Sequence of chain 1.D:
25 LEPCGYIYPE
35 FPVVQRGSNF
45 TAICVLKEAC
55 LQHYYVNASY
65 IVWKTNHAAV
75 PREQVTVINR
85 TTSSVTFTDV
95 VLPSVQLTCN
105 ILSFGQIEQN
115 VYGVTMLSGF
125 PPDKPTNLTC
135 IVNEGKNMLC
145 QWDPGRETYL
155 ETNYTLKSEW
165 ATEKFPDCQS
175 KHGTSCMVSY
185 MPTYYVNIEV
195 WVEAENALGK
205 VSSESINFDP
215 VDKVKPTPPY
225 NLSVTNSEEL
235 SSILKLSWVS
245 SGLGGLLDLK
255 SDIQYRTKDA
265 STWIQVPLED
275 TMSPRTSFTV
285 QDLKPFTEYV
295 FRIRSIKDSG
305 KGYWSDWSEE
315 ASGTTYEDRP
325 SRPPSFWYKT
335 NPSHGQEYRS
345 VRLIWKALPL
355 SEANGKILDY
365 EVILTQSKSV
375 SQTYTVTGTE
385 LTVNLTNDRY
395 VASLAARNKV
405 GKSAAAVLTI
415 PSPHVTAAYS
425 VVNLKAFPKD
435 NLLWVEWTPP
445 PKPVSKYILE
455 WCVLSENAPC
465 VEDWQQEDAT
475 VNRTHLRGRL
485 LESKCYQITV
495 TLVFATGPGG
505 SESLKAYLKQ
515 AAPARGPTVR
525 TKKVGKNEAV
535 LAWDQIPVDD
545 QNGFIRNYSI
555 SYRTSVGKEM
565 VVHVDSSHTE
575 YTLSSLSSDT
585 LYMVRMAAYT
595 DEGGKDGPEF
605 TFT

The small molecule below binds the protein below.
Small molecule (SMILES): CC(=O)N[C@@H]1[C@@H](O)[C@H](O)[C@@H](CO)O[C@H]1O

Binding-site contacts:
Ligand atom C5 contacts residue ILE82 of chain 1.D at 3.9 Å (hydrophobic).
Ligand atom C2 contacts residue THR86 of chain 1.D at 4.4 Å.
Ligand atom C4 contacts residue ASN83 of chain 1.D at 4.2 Å.
Ligand atom O5 contacts residue THR86 of chain 1.D at 3.7 Å.
Ligand atom C3 contacts residue ASN83 of chain 1.D at 3.8 Å.
Ligand atom C8 contacts residue ASN83 of chain 1.D at 4.4 Å.
Ligand atom C1 contacts residue THR86 of chain 1.D at 3.3 Å.
Ligand atom O5 contacts residue ASN83 of chain 1.D at 2.4 Å (h-bond).
Ligand atom N2 contacts residue THR85 of chain 1.D at 4.5 Å.
Ligand atom N2 contacts residue ASN83 of chain 1.D at 2.9 Å (h-bond).
Ligand atom C7 contacts residue ASN83 of chain 1.D at 3.3 Å.
Ligand atom O6 contacts residue ILE82 of chain 1.D at 4.0 Å.
Ligand atom C1 contacts residue ILE82 of chain 1.D at 4.0 Å (hydrophobic).
Ligand atom C1 contacts residue ASN83 of chain 1.D at 1.4 Å.
Ligand atom O5 contacts residue ILE82 of chain 1.D at 3.2 Å.
Ligand atom C6 contacts residue ILE82 of chain 1.D at 3.7 Å (hydrophobic).
Ligand atom O7 contacts residue ASN83 of chain 1.D at 3.3 Å (h-bond).
Ligand atom C2 contacts residue ASN83 of chain 1.D at 2.5 Å.
Ligand atom C5 contacts residue ASN83 of chain 1.D at 3.6 Å.
Ligand atom C5 contacts residue THR86 of chain 1.D at 3.9 Å.